Sequence of chain 1.A:
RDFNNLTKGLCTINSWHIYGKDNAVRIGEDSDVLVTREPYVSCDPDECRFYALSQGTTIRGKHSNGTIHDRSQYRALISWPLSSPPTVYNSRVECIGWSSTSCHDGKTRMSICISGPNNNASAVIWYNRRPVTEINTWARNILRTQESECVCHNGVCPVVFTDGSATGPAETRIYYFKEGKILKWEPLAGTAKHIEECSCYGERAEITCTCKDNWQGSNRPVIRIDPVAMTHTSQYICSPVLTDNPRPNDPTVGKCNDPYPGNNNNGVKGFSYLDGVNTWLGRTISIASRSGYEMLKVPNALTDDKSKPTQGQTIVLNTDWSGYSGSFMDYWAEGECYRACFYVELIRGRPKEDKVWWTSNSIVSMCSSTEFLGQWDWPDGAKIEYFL

This protein binds this small molecule.
Small molecule (SMILES): CC(=O)N[C@@H]1[C@@H](O)[C@H](O)[C@@H](CO)O[C@H]1O

Binding-site contacts:
Ligand atom C4 contacts residue TRP357 of chain 1.A at 4.4 Å (hydrophobic).
Ligand atom C8 contacts residue ASN65 of chain 1.A at 4.5 Å.
Ligand atom C8 contacts residue TRP357 of chain 1.A at 3.4 Å (hydrophobic).
Ligand atom C3 contacts residue TRP357 of chain 1.A at 3.9 Å (hydrophobic).
Ligand atom C2 contacts residue TRP357 of chain 1.A at 4.2 Å (hydrophobic).
Ligand atom C4 contacts residue ASN65 of chain 1.A at 4.2 Å.
Ligand atom C5 contacts residue ASN65 of chain 1.A at 3.6 Å.
Ligand atom C7 contacts residue TRP357 of chain 1.A at 4.0 Å (hydrophobic).
Ligand atom C5 contacts residue TRP357 of chain 1.A at 3.9 Å (hydrophobic).
Ligand atom N2 contacts residue ASN65 of chain 1.A at 3.0 Å (h-bond).
Ligand atom N2 contacts residue TRP357 of chain 1.A at 3.4 Å (h-bond).
Ligand atom C1 contacts residue ASN65 of chain 1.A at 1.5 Å.
Ligand atom C3 contacts residue ASN65 of chain 1.A at 3.8 Å.
Ligand atom C2 contacts residue ASN65 of chain 1.A at 2.4 Å.
Ligand atom O5 contacts residue TRP357 of chain 1.A at 4.4 Å.
Ligand atom O7 contacts residue ASN65 of chain 1.A at 3.5 Å (h-bond).
Ligand atom O5 contacts residue ASN65 of chain 1.A at 2.3 Å (h-bond).
Ligand atom C7 contacts residue ASN65 of chain 1.A at 3.4 Å.
Ligand atom C1 contacts residue TRP357 of chain 1.A at 3.7 Å (hydrophobic).
Ligand atom O4 contacts residue TRP357 of chain 1.A at 4.2 Å.